The small molecule below binds the protein below.
Small molecule (SMILES): CNC1=NC(=O)[C@H]([C@H](C)c2c[nH]c3cccc(Cl)c23)O1

Sequence of chain 2.A:
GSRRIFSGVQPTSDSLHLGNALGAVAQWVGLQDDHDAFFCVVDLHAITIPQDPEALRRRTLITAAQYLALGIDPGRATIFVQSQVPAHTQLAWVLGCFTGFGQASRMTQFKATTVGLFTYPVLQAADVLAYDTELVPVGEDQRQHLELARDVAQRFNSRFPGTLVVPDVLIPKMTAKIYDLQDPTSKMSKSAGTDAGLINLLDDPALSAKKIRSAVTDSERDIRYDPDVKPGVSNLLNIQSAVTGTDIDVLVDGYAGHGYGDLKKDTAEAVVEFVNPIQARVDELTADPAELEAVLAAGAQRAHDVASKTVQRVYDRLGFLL

Binding-site contacts:
Ligand atom C7 contacts residue ASP141 of chain 2.A at 3.8 Å.
Ligand atom C4 contacts residue THR53 of chain 2.A at 3.9 Å.
Ligand atom CL contacts residue GLN156 of chain 2.A at 3.5 Å.
Ligand atom C11 contacts residue GLN138 of chain 2.A at 3.9 Å.
Ligand atom C5 contacts residue GLN156 of chain 2.A at 3.5 Å.
Ligand atom C2 contacts residue GLN138 of chain 2.A at 3.4 Å.
Ligand atom N contacts residue TYR134 of chain 2.A at 3.1 Å.
Ligand atom C3 contacts residue HIS50 of chain 2.A at 3.5 Å.
Ligand atom C4 contacts residue TYR134 of chain 2.A at 3.7 Å (hydrophobic).
Ligand atom N2 contacts residue HIS50 of chain 2.A at 3.5 Å (h-bond).
Ligand atom O1 contacts residue ATP1 of chain 2.B at 3.8 Å.
Ligand atom C12 contacts residue GLY13 of chain 2.A at 3.9 Å.
Ligand atom CL contacts residue GLY13 of chain 2.A at 3.6 Å.
Ligand atom N2 contacts residue ASP141 of chain 2.A at 2.9 Å (salt-bridge).
Ligand atom C3 contacts residue TYR134 of chain 2.A at 3.3 Å (hydrophobic).
Ligand atom C12 contacts residue GLN138 of chain 2.A at 3.3 Å.
Ligand atom CL contacts residue GLN138 of chain 2.A at 3.8 Å.
Ligand atom N contacts residue HIS50 of chain 2.A at 2.9 Å (h-bond).
Ligand atom O contacts residue HIS50 of chain 2.A at 3.2 Å (h-bond).
Ligand atom CL contacts residue VAL152 of chain 2.A at 3.7 Å.
Ligand atom C7 contacts residue GLN138 of chain 2.A at 3.8 Å.
Ligand atom CL contacts residue ATP1 of chain 2.B at 3.8 Å.
Ligand atom C4 contacts residue GLN15 of chain 2.A at 3.5 Å.
Ligand atom O1 contacts residue GLN156 of chain 2.A at 2.4 Å (h-bond).
Ligand atom O contacts residue TYR134 of chain 2.A at 3.7 Å.
Ligand atom C contacts residue GLN15 of chain 2.A at 3.6 Å.
Ligand atom C6 contacts residue GLN138 of chain 2.A at 3.7 Å.
Ligand atom C9 contacts residue PHE11 of chain 2.A at 3.6 Å (hydrophobic).
Ligand atom C11 contacts residue GLY13 of chain 2.A at 3.8 Å.
Ligand atom N1 contacts residue GLN15 of chain 2.A at 3.8 Å.
Ligand atom N1 contacts residue TYR134 of chain 2.A at 3.4 Å.
Ligand atom C2 contacts residue GLN156 of chain 2.A at 3.8 Å.
Ligand atom C7 contacts residue HIS50 of chain 2.A at 3.3 Å.
Ligand atom C8 contacts residue GLN138 of chain 2.A at 3.5 Å.
Ligand atom C13 contacts residue GLN138 of chain 2.A at 3.3 Å.
Ligand atom N2 contacts residue GLN138 of chain 2.A at 3.5 Å.
Ligand atom C10 contacts residue PHE11 of chain 2.A at 3.8 Å (hydrophobic).
Ligand atom C10 contacts residue VAL142 of chain 2.A at 3.7 Å (hydrophobic).
Ligand atom C11 contacts residue VAL152 of chain 2.A at 3.8 Å (hydrophobic).
Ligand atom O1 contacts residue MG1 of chain 2.C at 3.7 Å.